Binding-site contacts:
Ligand atom N2 contacts residue ASN616 of chain 1.C at 2.9 Å (h-bond).
Ligand atom C7 contacts residue ASN616 of chain 1.C at 3.1 Å.
Ligand atom C1 contacts residue ASN616 of chain 1.C at 1.4 Å.
Ligand atom O7 contacts residue ASN616 of chain 1.C at 3.0 Å (h-bond).
Ligand atom O5 contacts residue THR618 of chain 1.C at 4.1 Å.
Ligand atom O6 contacts residue THR618 of chain 1.C at 3.6 Å.
Ligand atom C3 contacts residue ASN616 of chain 1.C at 3.8 Å.
Ligand atom C2 contacts residue ASN616 of chain 1.C at 2.5 Å.
Ligand atom C4 contacts residue ASN616 of chain 1.C at 4.2 Å.
Ligand atom O5 contacts residue ASN616 of chain 1.C at 2.4 Å (h-bond).
Ligand atom C5 contacts residue ASN616 of chain 1.C at 3.7 Å.
Ligand atom C8 contacts residue ASN616 of chain 1.C at 4.3 Å.
Ligand atom C6 contacts residue THR618 of chain 1.C at 4.2 Å.

This small molecule binds to this protein.
Small molecule (SMILES): CC(=O)N[C@@H]1[C@@H](O)[C@H](O)[C@@H](CO)O[C@H]1O

Sequence of chain 1.C:
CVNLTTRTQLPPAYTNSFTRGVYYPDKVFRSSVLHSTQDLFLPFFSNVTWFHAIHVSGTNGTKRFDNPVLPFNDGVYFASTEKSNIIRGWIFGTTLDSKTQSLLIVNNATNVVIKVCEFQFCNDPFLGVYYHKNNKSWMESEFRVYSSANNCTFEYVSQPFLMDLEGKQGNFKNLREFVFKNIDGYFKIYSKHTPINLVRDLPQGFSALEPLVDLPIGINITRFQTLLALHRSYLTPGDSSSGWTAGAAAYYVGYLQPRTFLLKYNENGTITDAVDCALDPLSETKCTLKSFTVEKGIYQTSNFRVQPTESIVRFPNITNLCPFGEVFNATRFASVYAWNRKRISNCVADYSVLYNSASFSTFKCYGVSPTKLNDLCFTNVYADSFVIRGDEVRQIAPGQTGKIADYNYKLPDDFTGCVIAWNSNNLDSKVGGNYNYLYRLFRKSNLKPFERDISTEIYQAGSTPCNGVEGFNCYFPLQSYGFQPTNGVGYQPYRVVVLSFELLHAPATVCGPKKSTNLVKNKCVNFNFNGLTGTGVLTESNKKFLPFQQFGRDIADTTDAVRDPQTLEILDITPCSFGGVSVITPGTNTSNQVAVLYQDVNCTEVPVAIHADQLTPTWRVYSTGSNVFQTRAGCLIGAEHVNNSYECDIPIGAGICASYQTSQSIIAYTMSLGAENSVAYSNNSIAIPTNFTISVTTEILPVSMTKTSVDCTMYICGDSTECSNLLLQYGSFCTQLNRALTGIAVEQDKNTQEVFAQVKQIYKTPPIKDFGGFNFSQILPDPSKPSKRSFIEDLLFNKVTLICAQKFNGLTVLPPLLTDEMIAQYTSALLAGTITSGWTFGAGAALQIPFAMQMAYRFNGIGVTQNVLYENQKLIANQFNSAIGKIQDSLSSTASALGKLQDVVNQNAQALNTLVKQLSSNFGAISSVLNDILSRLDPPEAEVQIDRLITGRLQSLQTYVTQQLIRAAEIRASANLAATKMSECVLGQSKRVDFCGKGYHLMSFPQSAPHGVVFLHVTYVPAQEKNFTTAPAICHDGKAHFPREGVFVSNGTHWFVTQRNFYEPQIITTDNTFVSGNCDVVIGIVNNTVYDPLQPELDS